Binding-site contacts:
Ligand atom C2 contacts residue ASN657 of chain 1.C at 2.4 Å.
Ligand atom N2 contacts residue ASN657 of chain 1.C at 2.9 Å (h-bond).
Ligand atom C7 contacts residue ASN657 of chain 1.C at 3.2 Å.
Ligand atom C3 contacts residue ASN657 of chain 1.C at 3.8 Å.
Ligand atom C8 contacts residue ASN657 of chain 1.C at 4.3 Å.
Ligand atom O5 contacts residue ASN657 of chain 1.C at 2.4 Å (h-bond).
Ligand atom C5 contacts residue ASN657 of chain 1.C at 3.7 Å.
Ligand atom C8 contacts residue HIS655 of chain 1.C at 3.8 Å.
Ligand atom C1 contacts residue ASN657 of chain 1.C at 1.4 Å.
Ligand atom C4 contacts residue ASN657 of chain 1.C at 4.2 Å.
Ligand atom O7 contacts residue ASN657 of chain 1.C at 3.0 Å (h-bond).

Sequence of chain 1.C:
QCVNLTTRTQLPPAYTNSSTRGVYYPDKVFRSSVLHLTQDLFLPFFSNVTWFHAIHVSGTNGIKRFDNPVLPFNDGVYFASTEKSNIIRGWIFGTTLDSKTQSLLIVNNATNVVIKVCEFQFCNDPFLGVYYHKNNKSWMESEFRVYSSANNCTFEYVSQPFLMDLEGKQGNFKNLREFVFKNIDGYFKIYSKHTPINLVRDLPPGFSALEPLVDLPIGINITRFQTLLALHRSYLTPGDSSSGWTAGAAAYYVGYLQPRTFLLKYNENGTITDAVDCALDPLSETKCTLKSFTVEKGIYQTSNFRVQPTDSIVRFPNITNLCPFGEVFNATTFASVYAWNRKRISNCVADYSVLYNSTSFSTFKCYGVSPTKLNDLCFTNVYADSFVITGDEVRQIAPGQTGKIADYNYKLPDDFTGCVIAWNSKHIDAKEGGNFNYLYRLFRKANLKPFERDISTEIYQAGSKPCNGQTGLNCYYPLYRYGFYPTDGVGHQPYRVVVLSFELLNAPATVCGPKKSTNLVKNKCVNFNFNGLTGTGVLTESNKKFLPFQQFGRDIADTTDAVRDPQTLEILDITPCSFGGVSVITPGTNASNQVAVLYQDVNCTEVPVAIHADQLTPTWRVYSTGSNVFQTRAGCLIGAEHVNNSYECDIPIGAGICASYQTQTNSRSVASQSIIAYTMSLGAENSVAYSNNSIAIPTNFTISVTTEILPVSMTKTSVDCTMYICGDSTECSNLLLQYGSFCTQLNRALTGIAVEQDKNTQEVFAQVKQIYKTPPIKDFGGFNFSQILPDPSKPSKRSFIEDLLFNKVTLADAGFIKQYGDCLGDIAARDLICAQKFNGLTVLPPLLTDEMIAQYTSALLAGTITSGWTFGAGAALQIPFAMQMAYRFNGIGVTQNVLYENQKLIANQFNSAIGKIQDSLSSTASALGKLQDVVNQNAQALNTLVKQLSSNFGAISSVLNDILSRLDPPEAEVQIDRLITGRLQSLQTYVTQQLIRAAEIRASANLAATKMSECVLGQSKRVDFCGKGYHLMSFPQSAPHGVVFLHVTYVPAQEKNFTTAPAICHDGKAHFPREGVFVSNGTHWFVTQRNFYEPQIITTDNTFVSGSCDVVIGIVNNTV

This small molecule binds to this protein.
Small molecule (SMILES): CC(=O)N[C@@H]1[C@@H](O)[C@H](O)[C@@H](CO)O[C@H]1O